Sequence of chain 39.B:
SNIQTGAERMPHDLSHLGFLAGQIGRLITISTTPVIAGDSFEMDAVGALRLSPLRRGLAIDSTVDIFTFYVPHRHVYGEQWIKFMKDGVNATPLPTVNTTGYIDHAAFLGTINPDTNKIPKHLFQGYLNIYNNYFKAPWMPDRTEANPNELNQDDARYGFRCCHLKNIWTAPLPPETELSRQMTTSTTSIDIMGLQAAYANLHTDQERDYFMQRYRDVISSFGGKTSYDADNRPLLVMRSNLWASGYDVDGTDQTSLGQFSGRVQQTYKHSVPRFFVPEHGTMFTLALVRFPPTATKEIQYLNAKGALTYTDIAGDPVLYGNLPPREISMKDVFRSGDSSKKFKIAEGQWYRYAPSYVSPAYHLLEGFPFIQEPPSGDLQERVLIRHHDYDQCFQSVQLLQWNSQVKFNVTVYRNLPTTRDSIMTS

Sequence of chain 38.B:
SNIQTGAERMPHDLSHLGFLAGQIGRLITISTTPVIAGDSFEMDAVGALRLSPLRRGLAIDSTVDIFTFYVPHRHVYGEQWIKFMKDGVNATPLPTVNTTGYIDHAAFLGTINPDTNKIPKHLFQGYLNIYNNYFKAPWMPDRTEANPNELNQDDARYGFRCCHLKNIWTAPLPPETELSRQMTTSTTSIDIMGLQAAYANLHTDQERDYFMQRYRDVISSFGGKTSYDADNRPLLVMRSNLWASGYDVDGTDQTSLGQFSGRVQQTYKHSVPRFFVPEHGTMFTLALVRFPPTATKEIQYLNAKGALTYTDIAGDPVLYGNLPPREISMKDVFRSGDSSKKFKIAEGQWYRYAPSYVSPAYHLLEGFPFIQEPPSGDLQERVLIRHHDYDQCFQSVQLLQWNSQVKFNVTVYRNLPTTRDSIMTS

Binding-site contacts:
Ligand atom O5' contacts residue TYR31 of chain 38.D at 2.2 Å (h-bond).
Ligand atom P contacts residue ARG420 of chain 39.B at 2.5 Å.
Ligand atom C5' contacts residue THR5 of chain 12.B at 3.1 Å.
Ligand atom C6 contacts residue ALA7 of chain 12.B at 2.7 Å (hydrophobic).
Ligand atom O4' contacts residue GLY6 of chain 12.B at 2.9 Å.
Ligand atom C5' contacts residue ARG28 of chain 38.D at 2.8 Å.
Ligand atom C4' contacts residue GLY6 of chain 12.B at 3.1 Å.
Ligand atom C5 contacts residue GLY26 of chain 38.D at 3.5 Å.
Ligand atom N9 contacts residue ALA27 of chain 38.D at 3.1 Å.
Ligand atom C5 contacts residue ALA7 of chain 12.B at 2.7 Å (hydrophobic).
Ligand atom N7 contacts residue GLY26 of chain 38.D at 2.7 Å.
Ligand atom N6 contacts residue ALA27 of chain 38.D at 3.2 Å (h-bond).
Ligand atom C5 contacts residue ALA27 of chain 38.D at 2.9 Å (hydrophobic).
Ligand atom O3' contacts residue ARG420 of chain 39.B at 1.7 Å (salt-bridge).
Ligand atom C3' contacts residue GLY6 of chain 12.B at 3.2 Å.
Ligand atom O5' contacts residue ARG420 of chain 39.B at 2.9 Å (salt-bridge).
Ligand atom C5' contacts residue TYR31 of chain 38.D at 3.0 Å (hydrophobic).
Ligand atom OP2 contacts residue ARG420 of chain 39.B at 3.4 Å (salt-bridge).
Ligand atom O3' contacts residue THR5 of chain 12.B at 3.1 Å (h-bond).
Ligand atom C8 contacts residue ALA27 of chain 38.D at 2.0 Å (hydrophobic).
Ligand atom C1' contacts residue GLY6 of chain 12.B at 2.9 Å.
Ligand atom OP1 contacts residue THR418 of chain 39.B at 3.2 Å.
Ligand atom O5' contacts residue ARG28 of chain 38.D at 3.1 Å (salt-bridge).
Ligand atom C4' contacts residue ARG420 of chain 39.B at 3.4 Å.
Ligand atom C8 contacts residue ARG28 of chain 38.D at 3.1 Å.
Ligand atom OP1 contacts residue ARG420 of chain 39.B at 2.4 Å (salt-bridge).
Ligand atom P contacts residue ARG28 of chain 38.D at 3.4 Å.
Ligand atom N6 contacts residue GLY26 of chain 38.D at 3.1 Å.
Ligand atom OP2 contacts residue GLU207 of chain 38.B at 2.0 Å (salt-bridge).
Ligand atom P contacts residue GLU207 of chain 38.B at 3.4 Å.
Ligand atom OP1 contacts residue PHE211 of chain 38.B at 2.1 Å.
Ligand atom O4' contacts residue ARG420 of chain 39.B at 3.2 Å (salt-bridge).
Ligand atom P contacts residue TYR31 of chain 38.D at 3.5 Å.
Ligand atom O3' contacts residue TYR31 of chain 38.D at 3.2 Å (h-bond).
Ligand atom N7 contacts residue ALA27 of chain 38.D at 1.6 Å.
Ligand atom OP1 contacts residue ARG28 of chain 38.D at 2.7 Å (salt-bridge).
Ligand atom C4' contacts residue THR5 of chain 12.B at 2.6 Å.
Ligand atom C3' contacts residue THR5 of chain 12.B at 3.2 Å.
Ligand atom N6 contacts residue ASP217 of chain 38.B at 2.8 Å (salt-bridge).
Ligand atom O3' contacts residue GLY6 of chain 12.B at 2.3 Å (h-bond).

Sequence of chain 12.B:
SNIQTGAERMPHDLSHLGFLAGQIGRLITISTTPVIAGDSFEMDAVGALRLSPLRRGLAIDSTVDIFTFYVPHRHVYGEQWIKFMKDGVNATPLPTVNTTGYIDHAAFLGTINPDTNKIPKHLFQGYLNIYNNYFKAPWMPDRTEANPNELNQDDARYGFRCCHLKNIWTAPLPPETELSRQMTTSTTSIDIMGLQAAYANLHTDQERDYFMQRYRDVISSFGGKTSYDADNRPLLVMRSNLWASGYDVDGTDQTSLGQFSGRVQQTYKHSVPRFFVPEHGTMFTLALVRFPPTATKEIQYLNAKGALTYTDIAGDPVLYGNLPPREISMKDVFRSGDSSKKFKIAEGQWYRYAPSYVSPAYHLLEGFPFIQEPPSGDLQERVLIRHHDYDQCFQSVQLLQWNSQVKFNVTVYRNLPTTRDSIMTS

Sequence of chain 38.D:
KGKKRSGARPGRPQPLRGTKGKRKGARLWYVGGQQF

A small-molecule ligand and the protein it binds are described below.
Small molecule (SMILES): Nc1ccn([C@H]2C[C@H](O)[C@@H](CO[P](=O)(O)O[C@H]3C[C@H](n4cnc5c(N)ncnc54)O[C@@H]3CO[P](=O)(O)O[C@H]3C[C@H](n4cnc5c(N)ncnc54)O[C@@H]3CO[P](=O)(O)O[C@H]3C[C@H](n4cnc5c(N)ncnc54)O[C@@H]3COP(=O)(O)O)O2)c(=O)n1